Binding-site contacts:
Ligand atom C01 contacts residue PHE228 of chain 1.C at 3.7 Å (hydrophobic).
Ligand atom C04 contacts residue TYR235 of chain 1.C at 4.0 Å (hydrophobic).
Ligand atom O contacts residue ASP175 of chain 1.C at 2.7 Å (salt-bridge).
Ligand atom C07 contacts residue PRO312 of chain 1.C at 3.8 Å (hydrophobic).
Ligand atom C07 contacts residue PHE228 of chain 1.C at 3.9 Å (hydrophobic).
Ligand atom C07 contacts residue ILE201 of chain 1.C at 3.6 Å (hydrophobic).
Ligand atom C07 contacts residue MSE236 of chain 1.C at 4.2 Å.
Ligand atom C08 contacts residue PHE199 of chain 1.C at 4.2 Å (hydrophobic).
Ligand atom C01 contacts residue TYR235 of chain 1.C at 3.3 Å (hydrophobic).
Ligand atom C contacts residue MSE236 of chain 1.C at 4.0 Å.
Ligand atom C04 contacts residue MSE236 of chain 1.C at 4.0 Å.
Ligand atom C03 contacts residue SER337 of chain 1.C at 3.5 Å.
Ligand atom O01 contacts residue TYR235 of chain 1.C at 4.1 Å.
Ligand atom O contacts residue TYR235 of chain 1.C at 2.9 Å (h-bond).
Ligand atom C contacts residue TRP179 of chain 1.C at 3.8 Å (hydrophobic).
Ligand atom O contacts residue TRP268 of chain 1.C at 3.6 Å.
Ligand atom C06 contacts residue PHE199 of chain 1.C at 3.9 Å (hydrophobic).
Ligand atom O01 contacts residue SER337 of chain 1.C at 2.8 Å (h-bond).
Ligand atom C08 contacts residue MSE236 of chain 1.C at 3.8 Å.
Ligand atom C04 contacts residue PHE199 of chain 1.C at 3.6 Å (hydrophobic).
Ligand atom C03 contacts residue PHE199 of chain 1.C at 4.0 Å (hydrophobic).
Ligand atom C05 contacts residue MSE236 of chain 1.C at 4.2 Å.
Ligand atom C02 contacts residue PHE199 of chain 1.C at 4.0 Å (hydrophobic).
Ligand atom C03 contacts residue PHE228 of chain 1.C at 3.4 Å (hydrophobic).
Ligand atom C02 contacts residue TYR235 of chain 1.C at 3.6 Å (hydrophobic).
Ligand atom C05 contacts residue PHE228 of chain 1.C at 3.9 Å (hydrophobic).
Ligand atom C06 contacts residue MSE236 of chain 1.C at 3.8 Å.
Ligand atom C07 contacts residue PHE199 of chain 1.C at 4.1 Å (hydrophobic).
Ligand atom C contacts residue ILE201 of chain 1.C at 3.4 Å (hydrophobic).
Ligand atom C contacts residue PRO312 of chain 1.C at 3.4 Å (hydrophobic).
Ligand atom C08 contacts residue ILE201 of chain 1.C at 4.1 Å (hydrophobic).
Ligand atom C08 contacts residue TRP179 of chain 1.C at 3.6 Å (hydrophobic).
Ligand atom O01 contacts residue TRP268 of chain 1.C at 3.1 Å.
Ligand atom C02 contacts residue ASP175 of chain 1.C at 3.2 Å.
Ligand atom C05 contacts residue PHE199 of chain 1.C at 3.6 Å (hydrophobic).
Ligand atom C01 contacts residue SER337 of chain 1.C at 3.7 Å.
Ligand atom C02 contacts residue HIS363 of chain 1.C at 3.9 Å.
Ligand atom C01 contacts residue TRP268 of chain 1.C at 3.7 Å (hydrophobic).
Ligand atom C04 contacts residue ASP175 of chain 1.C at 4.1 Å.
Ligand atom O01 contacts residue HIS363 of chain 1.C at 3.7 Å.

Sequence of chain 1.C:
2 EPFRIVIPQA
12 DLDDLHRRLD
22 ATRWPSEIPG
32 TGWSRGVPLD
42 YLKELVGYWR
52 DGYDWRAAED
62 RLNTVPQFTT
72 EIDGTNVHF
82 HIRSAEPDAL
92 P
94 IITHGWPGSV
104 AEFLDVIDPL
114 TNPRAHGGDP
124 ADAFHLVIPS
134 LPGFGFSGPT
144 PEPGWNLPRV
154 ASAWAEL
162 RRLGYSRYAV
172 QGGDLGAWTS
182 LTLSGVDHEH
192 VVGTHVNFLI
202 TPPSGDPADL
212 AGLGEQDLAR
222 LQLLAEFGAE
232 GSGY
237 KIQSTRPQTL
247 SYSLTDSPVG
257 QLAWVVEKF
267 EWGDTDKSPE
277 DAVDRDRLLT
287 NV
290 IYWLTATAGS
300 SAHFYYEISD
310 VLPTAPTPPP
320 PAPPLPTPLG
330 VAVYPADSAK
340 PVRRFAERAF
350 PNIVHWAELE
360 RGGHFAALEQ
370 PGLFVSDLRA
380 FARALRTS

The protein below binds the small molecule below.
Small molecule (SMILES): O[C@@H]1Cc2ccccc2[C@H]1O